Sequence of chain 43.A:
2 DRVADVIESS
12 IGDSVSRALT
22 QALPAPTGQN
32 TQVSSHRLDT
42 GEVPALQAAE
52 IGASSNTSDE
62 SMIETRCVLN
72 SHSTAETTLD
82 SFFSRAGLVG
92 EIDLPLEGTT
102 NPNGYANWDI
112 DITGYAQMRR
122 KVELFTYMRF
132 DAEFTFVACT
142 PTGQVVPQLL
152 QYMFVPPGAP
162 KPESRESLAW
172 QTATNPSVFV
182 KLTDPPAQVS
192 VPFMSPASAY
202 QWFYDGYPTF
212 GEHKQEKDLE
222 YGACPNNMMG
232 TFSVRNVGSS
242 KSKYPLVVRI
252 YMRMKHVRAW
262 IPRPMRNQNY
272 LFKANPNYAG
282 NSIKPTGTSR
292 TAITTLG

Sequence of chain 43.C:
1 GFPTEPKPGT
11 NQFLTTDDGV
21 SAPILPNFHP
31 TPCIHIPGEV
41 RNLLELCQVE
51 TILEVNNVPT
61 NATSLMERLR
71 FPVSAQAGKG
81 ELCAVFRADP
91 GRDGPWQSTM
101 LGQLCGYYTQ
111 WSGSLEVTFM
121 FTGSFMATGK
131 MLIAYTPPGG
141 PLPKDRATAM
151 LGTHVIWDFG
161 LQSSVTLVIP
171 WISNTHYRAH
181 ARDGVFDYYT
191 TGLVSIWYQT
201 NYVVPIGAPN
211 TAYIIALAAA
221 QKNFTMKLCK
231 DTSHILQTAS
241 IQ

Binding-site contacts:
Ligand atom C5B contacts residue ASP112 of chain 43.A at 3.9 Å.
Ligand atom C5C contacts residue PHE135 of chain 43.A at 3.5 Å (hydrophobic).
Ligand atom O1 contacts residue PHE155 of chain 43.A at 3.5 Å.
Ligand atom C5B contacts residue ILE113 of chain 43.A at 3.5 Å (hydrophobic).
Ligand atom C5A contacts residue ASN228 of chain 43.A at 4.0 Å.
Ligand atom C2B contacts residue TRP203 of chain 43.A at 4.1 Å (hydrophobic).
Ligand atom N3A contacts residue ASP112 of chain 43.A at 2.8 Å (salt-bridge).
Ligand atom C4A contacts residue THR114 of chain 43.A at 3.6 Å.
Ligand atom O1A contacts residue ASN228 of chain 43.A at 3.7 Å.
Ligand atom C4 contacts residue ILE24 of chain 43.C at 4.0 Å (hydrophobic).
Ligand atom N2 contacts residue PHE155 of chain 43.A at 3.6 Å.
Ligand atom N3A contacts residue ILE113 of chain 43.A at 3.7 Å.
Ligand atom C5B contacts residue ILE111 of chain 43.A at 4.0 Å (hydrophobic).
Ligand atom C5C contacts residue ILE111 of chain 43.A at 3.7 Å (hydrophobic).
Ligand atom O1 contacts residue PHE233 of chain 43.A at 3.1 Å.
Ligand atom C3B contacts residue TRP203 of chain 43.A at 3.2 Å (hydrophobic).
Ligand atom C4C contacts residue PHE135 of chain 43.A at 3.7 Å (hydrophobic).
Ligand atom C31 contacts residue VAL179 of chain 43.A at 3.5 Å (hydrophobic).
Ligand atom C2B contacts residue TYR201 of chain 43.A at 3.4 Å (hydrophobic).
Ligand atom C31 contacts residue ILE24 of chain 43.C at 3.6 Å (hydrophobic).
Ligand atom C5 contacts residue PHE233 of chain 43.A at 3.9 Å (hydrophobic).
Ligand atom C4C contacts residue VAL192 of chain 43.A at 3.5 Å (hydrophobic).
Ligand atom C4A contacts residue ASP112 of chain 43.A at 3.0 Å.
Ligand atom C3B contacts residue ASN228 of chain 43.A at 4.0 Å.
Ligand atom C3 contacts residue PHE155 of chain 43.A at 4.0 Å (hydrophobic).
Ligand atom C6C contacts residue TYR201 of chain 43.A at 4.0 Å (hydrophobic).
Ligand atom C4B contacts residue TRP203 of chain 43.A at 3.6 Å (hydrophobic).
Ligand atom O1B contacts residue TYR201 of chain 43.A at 3.4 Å.
Ligand atom C2C contacts residue VAL192 of chain 43.A at 3.7 Å (hydrophobic).
Ligand atom C5 contacts residue PHE155 of chain 43.A at 3.9 Å (hydrophobic).
Ligand atom C7C contacts residue MET230 of chain 43.A at 4.0 Å (hydrophobic).
Ligand atom C3C contacts residue PHE135 of chain 43.A at 3.8 Å (hydrophobic).
Ligand atom C31 contacts residue PRO177 of chain 43.A at 3.9 Å (hydrophobic).
Ligand atom O1B contacts residue MET230 of chain 43.A at 4.0 Å.
Ligand atom O1A contacts residue TRP203 of chain 43.A at 3.3 Å.
Ligand atom C4 contacts residue VAL190 of chain 43.A at 3.8 Å (hydrophobic).
Ligand atom N2 contacts residue PHE233 of chain 43.A at 3.8 Å.
Ligand atom C2A contacts residue TRP203 of chain 43.A at 3.6 Å (hydrophobic).
Ligand atom C6B contacts residue ILE113 of chain 43.A at 4.0 Å (hydrophobic).
Ligand atom C4B contacts residue ASN228 of chain 43.A at 4.0 Å.

This protein binds this small molecule.
Small molecule (SMILES): Cc1cc(CCCCCCCOc2ccc(C3=NCCO3)cc2)on1

Sequence of chain 44.C:
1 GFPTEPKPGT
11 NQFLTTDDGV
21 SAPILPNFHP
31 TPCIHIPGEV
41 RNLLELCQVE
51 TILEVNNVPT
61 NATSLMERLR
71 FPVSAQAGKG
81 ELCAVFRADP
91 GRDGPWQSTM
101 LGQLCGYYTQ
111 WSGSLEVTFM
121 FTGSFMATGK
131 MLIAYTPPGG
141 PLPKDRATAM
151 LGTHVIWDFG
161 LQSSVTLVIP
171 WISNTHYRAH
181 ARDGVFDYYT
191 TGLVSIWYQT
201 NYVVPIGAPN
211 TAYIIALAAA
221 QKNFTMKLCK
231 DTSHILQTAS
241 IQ